Sequence of chain 1.B:
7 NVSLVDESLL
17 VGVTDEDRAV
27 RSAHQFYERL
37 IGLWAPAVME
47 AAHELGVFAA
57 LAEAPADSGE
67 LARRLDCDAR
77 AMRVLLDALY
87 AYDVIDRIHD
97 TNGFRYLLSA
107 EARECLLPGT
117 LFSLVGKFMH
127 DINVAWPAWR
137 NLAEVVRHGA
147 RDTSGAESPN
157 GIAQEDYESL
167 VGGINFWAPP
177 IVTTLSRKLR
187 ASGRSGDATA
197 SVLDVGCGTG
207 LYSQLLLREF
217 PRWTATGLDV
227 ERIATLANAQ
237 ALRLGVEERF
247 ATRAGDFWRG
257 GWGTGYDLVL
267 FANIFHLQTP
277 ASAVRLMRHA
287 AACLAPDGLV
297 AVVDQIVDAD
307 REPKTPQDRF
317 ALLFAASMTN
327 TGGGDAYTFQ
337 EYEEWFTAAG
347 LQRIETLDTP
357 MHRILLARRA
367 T

Sequence of chain 1.A:
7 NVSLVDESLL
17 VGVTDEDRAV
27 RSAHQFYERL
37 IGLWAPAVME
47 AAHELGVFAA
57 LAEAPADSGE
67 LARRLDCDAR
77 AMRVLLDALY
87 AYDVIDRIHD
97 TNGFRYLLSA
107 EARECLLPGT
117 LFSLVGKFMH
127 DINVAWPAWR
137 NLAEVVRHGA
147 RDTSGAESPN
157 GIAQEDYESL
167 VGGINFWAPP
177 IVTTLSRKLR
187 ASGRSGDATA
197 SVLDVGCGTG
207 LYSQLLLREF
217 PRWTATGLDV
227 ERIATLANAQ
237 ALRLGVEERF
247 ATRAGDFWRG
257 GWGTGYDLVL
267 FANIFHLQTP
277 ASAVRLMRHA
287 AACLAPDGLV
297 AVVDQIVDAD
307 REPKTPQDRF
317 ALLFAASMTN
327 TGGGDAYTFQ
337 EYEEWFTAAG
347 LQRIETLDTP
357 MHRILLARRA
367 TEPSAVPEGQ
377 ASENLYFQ

This small molecule binds to this protein.
Small molecule (SMILES): N[C@@H](Cc1ccc(O)cc1)C(=O)O

Binding-site contacts:
Ligand atom C contacts residue LYS123 of chain 1.A at 3.4 Å.
Ligand atom CB contacts residue LEU166 of chain 1.A at 3.8 Å (hydrophobic).
Ligand atom N contacts residue SER323 of chain 1.A at 2.8 Å (h-bond).
Ligand atom CD2 contacts residue UNL1 of chain 1.E at 0.9 Å.
Ligand atom OH contacts residue UNL1 of chain 1.E at 3.3 Å (h-bond).
Ligand atom CE1 contacts residue TRP173 of chain 1.A at 3.8 Å (hydrophobic).
Ligand atom CE2 contacts residue TYR163 of chain 1.A at 3.8 Å (hydrophobic).
Ligand atom C contacts residue UNL1 of chain 1.E at 0.4 Å.
Ligand atom O contacts residue TYR33 of chain 1.B at 2.8 Å (h-bond).
Ligand atom N contacts residue PHE320 of chain 1.A at 3.7 Å.
Ligand atom CA contacts residue UNL1 of chain 1.E at 0.7 Å.
Ligand atom CD1 contacts residue TRP173 of chain 1.A at 3.8 Å (hydrophobic).
Ligand atom CB contacts residue UNL1 of chain 1.E at 0.8 Å.
Ligand atom CD2 contacts residue ILE158 of chain 1.A at 3.7 Å (hydrophobic).
Ligand atom CG contacts residue LEU166 of chain 1.A at 3.7 Å (hydrophobic).
Ligand atom CD1 contacts residue PHE320 of chain 1.A at 3.9 Å (hydrophobic).
Ligand atom CG contacts residue UNL1 of chain 1.E at 0.9 Å.
Ligand atom O contacts residue LYS123 of chain 1.A at 2.7 Å (salt-bridge).
Ligand atom O contacts residue TRP40 of chain 1.B at 3.6 Å.
Ligand atom OXT contacts residue UNL1 of chain 1.E at 0.4 Å (h-bond).
Ligand atom C contacts residue TYR33 of chain 1.B at 3.6 Å (hydrophobic).
Ligand atom OXT contacts residue LYS123 of chain 1.A at 3.2 Å (salt-bridge).
Ligand atom CD1 contacts residue UNL1 of chain 1.E at 0.5 Å.
Ligand atom OXT contacts residue TRP40 of chain 1.B at 3.9 Å.
Ligand atom OH contacts residue HIS272 of chain 1.A at 2.7 Å (h-bond).
Ligand atom CE2 contacts residue UNL1 of chain 1.E at 1.8 Å.
Ligand atom CZ contacts residue HIS272 of chain 1.A at 3.3 Å.
Ligand atom CA contacts residue TYR33 of chain 1.B at 3.7 Å (hydrophobic).
Ligand atom OXT contacts residue SER323 of chain 1.A at 3.8 Å.
Ligand atom OH contacts residue SAH1 of chain 1.C at 3.6 Å (h-bond).
Ligand atom OH contacts residue ASN269 of chain 1.A at 3.1 Å (h-bond).
Ligand atom C contacts residue TRP40 of chain 1.B at 3.7 Å (hydrophobic).
Ligand atom CA contacts residue PHE320 of chain 1.A at 3.9 Å (hydrophobic).
Ligand atom CD2 contacts residue LEU166 of chain 1.A at 3.5 Å (hydrophobic).
Ligand atom CZ contacts residue UNL1 of chain 1.E at 1.9 Å.
Ligand atom CE1 contacts residue UNL1 of chain 1.E at 1.7 Å.
Ligand atom O contacts residue UNL1 of chain 1.E at 0.3 Å (h-bond).
Ligand atom N contacts residue UNL1 of chain 1.E at 1.5 Å (h-bond).
Ligand atom CE1 contacts residue HIS272 of chain 1.A at 3.8 Å.
Ligand atom CA contacts residue SER323 of chain 1.A at 4.0 Å.